The small molecule below binds the protein below.
Small molecule (SMILES): CC(=O)N[C@@H]1[C@@H](O)[C@H](O)[C@@H](CO)O[C@H]1O

Binding-site contacts:
Ligand atom C4 contacts residue ASN400 of chain 1.E at 4.3 Å.
Ligand atom C3 contacts residue ASN400 of chain 1.E at 3.8 Å.
Ligand atom O7 contacts residue NAG1 of chain 1.OB at 3.4 Å.
Ligand atom C8 contacts residue PRO263 of chain 1.E at 3.8 Å (hydrophobic).
Ligand atom N2 contacts residue ASN400 of chain 1.E at 2.8 Å (h-bond).
Ligand atom C7 contacts residue ASN400 of chain 1.E at 3.7 Å.
Ligand atom C1 contacts residue ASN400 of chain 1.E at 1.4 Å.
Ligand atom C7 contacts residue ASN265 of chain 1.E at 4.1 Å.
Ligand atom C2 contacts residue ASN400 of chain 1.E at 2.5 Å.
Ligand atom C5 contacts residue ASN400 of chain 1.E at 3.7 Å.
Ligand atom O7 contacts residue ASN265 of chain 1.E at 3.0 Å (h-bond).
Ligand atom O7 contacts residue ASN400 of chain 1.E at 4.2 Å.
Ligand atom O3 contacts residue NAG1 of chain 1.OB at 3.9 Å.
Ligand atom C7 contacts residue NAG1 of chain 1.OB at 4.5 Å.
Ligand atom O6 contacts residue ASN400 of chain 1.E at 4.1 Å.
Ligand atom O5 contacts residue ASN400 of chain 1.E at 2.5 Å (h-bond).

Sequence of chain 1.E:
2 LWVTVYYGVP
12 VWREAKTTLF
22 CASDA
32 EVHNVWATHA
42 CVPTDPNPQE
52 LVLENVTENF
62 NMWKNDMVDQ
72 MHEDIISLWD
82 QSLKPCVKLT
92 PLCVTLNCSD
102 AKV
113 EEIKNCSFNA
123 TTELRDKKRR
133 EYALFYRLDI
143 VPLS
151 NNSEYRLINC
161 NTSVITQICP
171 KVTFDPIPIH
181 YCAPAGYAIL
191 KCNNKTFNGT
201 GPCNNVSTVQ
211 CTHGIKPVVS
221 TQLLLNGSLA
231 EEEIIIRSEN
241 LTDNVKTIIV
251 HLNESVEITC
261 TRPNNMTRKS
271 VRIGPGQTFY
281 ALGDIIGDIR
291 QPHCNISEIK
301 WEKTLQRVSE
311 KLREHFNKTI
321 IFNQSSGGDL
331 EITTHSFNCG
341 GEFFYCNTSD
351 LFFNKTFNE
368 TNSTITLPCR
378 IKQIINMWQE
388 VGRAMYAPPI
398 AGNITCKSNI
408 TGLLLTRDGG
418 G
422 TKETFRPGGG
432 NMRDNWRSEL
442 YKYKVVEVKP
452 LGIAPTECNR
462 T